The small molecule below binds the protein below.
Small molecule (SMILES): CC(=O)OCC(=O)[C@@]1(O)[C@H](C)C[C@@H]2[C@@H]3CCC4=CC(=O)CC[C@]4(C)[C@@]34O[C@H]4C[C@@]21C

Binding-site contacts:
Ligand atom O2 contacts residue VAL309 of chain 1.A at 3.9 Å.
Ligand atom C18 contacts residue PHE129 of chain 1.A at 3.5 Å (hydrophobic).
Ligand atom C14 contacts residue PRO503 of chain 1.A at 3.8 Å (hydrophobic).
Ligand atom C13 contacts residue FAD1 of chain 1.B at 2.5 Å.
Ligand atom C14 contacts residue FAD1 of chain 1.B at 2.5 Å.
Ligand atom C24 contacts residue GLY63 of chain 1.A at 3.8 Å.
Ligand atom C1 contacts residue TYR331 of chain 1.A at 4.1 Å (hydrophobic).
Ligand atom C4 contacts residue ILE367 of chain 1.A at 4.0 Å (hydrophobic).
Ligand atom C11 contacts residue PHE129 of chain 1.A at 3.0 Å (hydrophobic).
Ligand atom C17 contacts residue PHE129 of chain 1.A at 4.0 Å (hydrophobic).
Ligand atom O1 contacts residue TYR331 of chain 1.A at 3.8 Å.
Ligand atom C23 contacts residue ILE181 of chain 1.A at 3.8 Å (hydrophobic).
Ligand atom C15 contacts residue SER65 of chain 1.A at 3.7 Å.
Ligand atom C16 contacts residue FAD1 of chain 1.B at 3.8 Å.
Ligand atom O1 contacts residue GLY504 of chain 1.A at 3.5 Å (h-bond).
Ligand atom C14 contacts residue SER65 of chain 1.A at 3.4 Å.
Ligand atom O1 contacts residue FAD1 of chain 1.B at 2.3 Å.
Ligand atom C16 contacts residue SER65 of chain 1.A at 3.1 Å.
Ligand atom O2 contacts residue PHE129 of chain 1.A at 3.7 Å.
Ligand atom C2 contacts residue FAD1 of chain 1.B at 4.0 Å.
Ligand atom C14 contacts residue GLY504 of chain 1.A at 4.1 Å.
Ligand atom C13 contacts residue TYR331 of chain 1.A at 3.5 Å (hydrophobic).
Ligand atom C2 contacts residue PHE129 of chain 1.A at 4.0 Å (hydrophobic).
Ligand atom C12 contacts residue TYR500 of chain 1.A at 3.9 Å (hydrophobic).
Ligand atom C13 contacts residue TYR500 of chain 1.A at 3.8 Å (hydrophobic).
Ligand atom C1 contacts residue FAD1 of chain 1.B at 3.1 Å.
Ligand atom C11 contacts residue TYR132 of chain 1.A at 3.6 Å (hydrophobic).
Ligand atom C8 contacts residue GLY63 of chain 1.A at 4.2 Å.
Ligand atom C12 contacts residue TYR331 of chain 1.A at 3.0 Å (hydrophobic).
Ligand atom C13 contacts residue GLY504 of chain 1.A at 4.2 Å.
Ligand atom C15 contacts residue FAD1 of chain 1.B at 3.1 Å.
Ligand atom C12 contacts residue FAD1 of chain 1.B at 3.1 Å.
Ligand atom C7 contacts residue GLY63 of chain 1.A at 3.4 Å.
Ligand atom C19 contacts residue PHE129 of chain 1.A at 4.0 Å (hydrophobic).
Ligand atom C17 contacts residue SER65 of chain 1.A at 3.9 Å.
Ligand atom C1 contacts residue PHE307 of chain 1.A at 4.1 Å (hydrophobic).
Ligand atom C16 contacts residue PHE129 of chain 1.A at 3.8 Å (hydrophobic).
Ligand atom C10 contacts residue ILE365 of chain 1.A at 4.1 Å (hydrophobic).
Ligand atom O1 contacts residue TYR500 of chain 1.A at 3.0 Å (h-bond).
Ligand atom C11 contacts residue TYR331 of chain 1.A at 3.9 Å (hydrophobic).

Sequence of chain 1.A:
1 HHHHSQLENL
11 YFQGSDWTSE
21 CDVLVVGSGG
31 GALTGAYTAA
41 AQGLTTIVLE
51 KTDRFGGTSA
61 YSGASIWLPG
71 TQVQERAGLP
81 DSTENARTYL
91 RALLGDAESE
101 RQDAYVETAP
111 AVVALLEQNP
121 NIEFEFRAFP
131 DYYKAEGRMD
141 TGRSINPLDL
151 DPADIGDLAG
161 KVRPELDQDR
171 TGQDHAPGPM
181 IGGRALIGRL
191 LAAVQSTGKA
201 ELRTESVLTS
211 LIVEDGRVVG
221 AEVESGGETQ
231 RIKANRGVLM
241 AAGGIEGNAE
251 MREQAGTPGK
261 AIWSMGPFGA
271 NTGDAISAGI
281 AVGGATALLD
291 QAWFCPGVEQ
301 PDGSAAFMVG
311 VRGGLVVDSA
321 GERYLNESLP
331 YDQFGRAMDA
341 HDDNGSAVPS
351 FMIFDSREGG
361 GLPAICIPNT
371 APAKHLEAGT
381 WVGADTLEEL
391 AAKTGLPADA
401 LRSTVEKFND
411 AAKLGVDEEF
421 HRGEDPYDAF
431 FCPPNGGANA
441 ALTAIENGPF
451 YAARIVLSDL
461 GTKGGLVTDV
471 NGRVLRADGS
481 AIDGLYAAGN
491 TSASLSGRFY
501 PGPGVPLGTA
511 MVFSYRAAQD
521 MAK